The small molecule below binds the protein below.
Small molecule (SMILES): Cn1cc(C(=O)Nc2cccc(C(=O)O)c2)ccc1=O

Sequence of chain 1.A:
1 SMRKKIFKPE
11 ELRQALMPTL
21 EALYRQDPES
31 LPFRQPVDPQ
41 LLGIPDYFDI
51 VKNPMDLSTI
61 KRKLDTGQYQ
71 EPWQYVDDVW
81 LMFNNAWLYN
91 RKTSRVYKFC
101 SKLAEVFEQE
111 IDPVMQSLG

Binding-site contacts:
Ligand atom C04 contacts residue LEU42 of chain 1.A at 3.8 Å (hydrophobic).
Ligand atom C08 contacts residue PRO32 of chain 1.A at 4.0 Å (hydrophobic).
Ligand atom O20 contacts residue VAL96 of chain 1.A at 4.0 Å.
Ligand atom C19 contacts residue VAL37 of chain 1.A at 3.7 Å (hydrophobic).
Ligand atom C04 contacts residue PRO32 of chain 1.A at 4.2 Å (hydrophobic).
Ligand atom O20 contacts residue VAL37 of chain 1.A at 3.9 Å.
Ligand atom C01 contacts residue VAL96 of chain 1.A at 4.1 Å (hydrophobic).
Ligand atom C05 contacts residue LEU42 of chain 1.A at 3.8 Å (hydrophobic).
Ligand atom C18 contacts residue VAL96 of chain 1.A at 4.2 Å (hydrophobic).
Ligand atom C16 contacts residue PRO32 of chain 1.A at 3.5 Å (hydrophobic).
Ligand atom C03 contacts residue VAL37 of chain 1.A at 3.9 Å (hydrophobic).
Ligand atom N02 contacts residue PRO32 of chain 1.A at 3.9 Å.
Ligand atom C01 contacts residue PHE33 of chain 1.A at 3.8 Å (hydrophobic).
Ligand atom O20 contacts residue TYR47 of chain 1.A at 4.0 Å.
Ligand atom O06 contacts residue VAL96 of chain 1.A at 4.2 Å.
Ligand atom N07 contacts residue LEU42 of chain 1.A at 4.0 Å.
Ligand atom C12 contacts residue LEU31 of chain 1.A at 4.0 Å (hydrophobic).
Ligand atom N02 contacts residue VAL96 of chain 1.A at 3.8 Å.
Ligand atom O20 contacts residue ALA86 of chain 1.A at 4.3 Å.
Ligand atom N07 contacts residue PRO32 of chain 1.A at 3.7 Å.
Ligand atom O06 contacts residue LEU42 of chain 1.A at 3.7 Å.
Ligand atom C01 contacts residue VAL37 of chain 1.A at 3.5 Å (hydrophobic).
Ligand atom C03 contacts residue PRO32 of chain 1.A at 3.2 Å (hydrophobic).
Ligand atom C16 contacts residue LEU31 of chain 1.A at 4.1 Å (hydrophobic).
Ligand atom C19 contacts residue ASN90 of chain 1.A at 3.6 Å.
Ligand atom O20 contacts residue ASN90 of chain 1.A at 2.9 Å (h-bond).
Ligand atom O15 contacts residue PRO32 of chain 1.A at 3.8 Å.
Ligand atom C01 contacts residue PRO32 of chain 1.A at 3.5 Å (hydrophobic).
Ligand atom C18 contacts residue ASN90 of chain 1.A at 3.6 Å.
Ligand atom O14 contacts residue LEU31 of chain 1.A at 4.2 Å.
Ligand atom C19 contacts residue VAL96 of chain 1.A at 3.8 Å (hydrophobic).
Ligand atom C17 contacts residue LEU42 of chain 1.A at 3.7 Å (hydrophobic).
Ligand atom N02 contacts residue VAL37 of chain 1.A at 3.5 Å.
Ligand atom C05 contacts residue PRO32 of chain 1.A at 4.0 Å (hydrophobic).
Ligand atom C17 contacts residue VAL96 of chain 1.A at 4.1 Å (hydrophobic).
Ligand atom O15 contacts residue LEU31 of chain 1.A at 4.0 Å.
Ligand atom C12 contacts residue PRO32 of chain 1.A at 4.3 Å (hydrophobic).
Ligand atom C13 contacts residue LEU31 of chain 1.A at 4.2 Å (hydrophobic).
Ligand atom C03 contacts residue VAL96 of chain 1.A at 4.1 Å (hydrophobic).
Ligand atom C04 contacts residue VAL96 of chain 1.A at 4.0 Å (hydrophobic).